Binding-site contacts:
Ligand atom N56 contacts residue ASP159 of chain 1.B at 3.3 Å (salt-bridge).
Ligand atom C6 contacts residue ASP159 of chain 1.B at 3.5 Å.
Ligand atom C35 contacts residue PHE160 of chain 1.B at 3.2 Å (hydrophobic).
Ligand atom N23 contacts residue MET96 of chain 1.B at 3.2 Å (h-bond).
Ligand atom N74 contacts residue MET96 of chain 1.B at 2.9 Å (h-bond).
Ligand atom N74 contacts residue PHE95 of chain 1.B at 3.5 Å.
Ligand atom C76 contacts residue PHE95 of chain 1.B at 3.4 Å (hydrophobic).
Ligand atom F68 contacts residue LYS49 of chain 1.B at 3.6 Å.
Ligand atom C58 contacts residue ASP159 of chain 1.B at 3.1 Å.
Ligand atom C22 contacts residue LEU148 of chain 1.B at 3.5 Å (hydrophobic).
Ligand atom C36 contacts residue PHE160 of chain 1.B at 3.3 Å (hydrophobic).
Ligand atom C27 contacts residue LEU148 of chain 1.B at 3.6 Å (hydrophobic).
Ligand atom O63 contacts residue ASP159 of chain 1.B at 3.0 Å (salt-bridge).
Ligand atom C22 contacts residue GLU94 of chain 1.B at 3.2 Å.
Ligand atom C58 contacts residue MET68 of chain 1.B at 3.4 Å (hydrophobic).
Ligand atom C26 contacts residue PHE160 of chain 1.B at 3.6 Å (hydrophobic).
Ligand atom N60 contacts residue GLU64 of chain 1.B at 2.8 Å (salt-bridge).
Ligand atom C47 contacts residue ASP159 of chain 1.B at 3.7 Å.
Ligand atom C76 contacts residue MET96 of chain 1.B at 3.1 Å (hydrophobic).
Ligand atom C22 contacts residue ALA47 of chain 1.B at 3.5 Å (hydrophobic).
Ligand atom O72 contacts residue LEU26 of chain 1.B at 3.3 Å.
Ligand atom C58 contacts residue GLU64 of chain 1.B at 3.2 Å.
Ligand atom C25 contacts residue PHE160 of chain 1.B at 3.6 Å (hydrophobic).
Ligand atom O63 contacts residue VAL77 of chain 1.B at 3.5 Å.
Ligand atom C5 contacts residue GLU64 of chain 1.B at 3.5 Å.
Ligand atom O65 contacts residue VAL34 of chain 1.B at 3.5 Å.
Ligand atom N60 contacts residue MET68 of chain 1.B at 3.2 Å.
Ligand atom C3 contacts residue GLU64 of chain 1.B at 3.5 Å.
Ligand atom C9 contacts residue GLU60 of chain 1.B at 3.3 Å.
Ligand atom C4 contacts residue GLU64 of chain 1.B at 3.6 Å.
Ligand atom C13 contacts residue GLU64 of chain 1.B at 3.6 Å.
Ligand atom C6 contacts residue GLU64 of chain 1.B at 3.3 Å.
Ligand atom C27 contacts residue ALA47 of chain 1.B at 3.2 Å (hydrophobic).
Ligand atom O63 contacts residue ALA158 of chain 1.B at 3.6 Å.
Ligand atom C26 contacts residue ALA47 of chain 1.B at 3.4 Å (hydrophobic).
Ligand atom F68 contacts residue GLU64 of chain 1.B at 3.2 Å.
Ligand atom N56 contacts residue GLU64 of chain 1.B at 2.9 Å (salt-bridge).
Ligand atom C22 contacts residue MET96 of chain 1.B at 3.5 Å (hydrophobic).
Ligand atom N56 contacts residue MET68 of chain 1.B at 3.6 Å.
Ligand atom O65 contacts residue PHE160 of chain 1.B at 3.2 Å.

This protein binds this small molecule.
Small molecule (SMILES): CNC(=O)c1cc(Oc2ccc(NC(=O)Nc3cc(C(C)(C)C)nn3-c3ccc4ncccc4c3)c(F)c2)ccn1

Sequence of chain 1.B:
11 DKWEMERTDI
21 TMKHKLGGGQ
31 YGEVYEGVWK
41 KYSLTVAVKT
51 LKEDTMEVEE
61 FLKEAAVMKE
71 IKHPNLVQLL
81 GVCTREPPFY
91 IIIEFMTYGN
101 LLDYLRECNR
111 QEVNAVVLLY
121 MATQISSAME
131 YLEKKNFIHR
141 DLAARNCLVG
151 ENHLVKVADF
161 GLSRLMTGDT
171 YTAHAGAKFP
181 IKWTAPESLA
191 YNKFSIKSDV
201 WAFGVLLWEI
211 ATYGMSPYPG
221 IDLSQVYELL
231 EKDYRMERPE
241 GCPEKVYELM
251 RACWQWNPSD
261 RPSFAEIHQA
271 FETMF